Sequence of chain 6.C:
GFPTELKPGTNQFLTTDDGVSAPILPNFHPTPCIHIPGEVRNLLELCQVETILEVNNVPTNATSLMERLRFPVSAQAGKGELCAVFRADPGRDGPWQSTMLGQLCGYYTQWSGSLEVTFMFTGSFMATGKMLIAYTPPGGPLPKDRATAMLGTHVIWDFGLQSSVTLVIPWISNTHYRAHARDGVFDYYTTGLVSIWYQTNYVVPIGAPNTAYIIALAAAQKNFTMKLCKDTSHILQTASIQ

Binding-site contacts:
Ligand atom CAE contacts residue PHE137 of chain 10.A at 3.9 Å (hydrophobic).
Ligand atom CAN contacts residue PHE135 of chain 10.A at 3.4 Å (hydrophobic).
Ligand atom NAC contacts residue ALA275 of chain 10.A at 3.5 Å.
Ligand atom NAC contacts residue THR114 of chain 10.A at 3.1 Å (h-bond).
Ligand atom CAF contacts residue ASN228 of chain 10.A at 3.8 Å.
Ligand atom OAV contacts residue VAL190 of chain 10.A at 3.9 Å.
Ligand atom CAA contacts residue VAL179 of chain 10.A at 3.1 Å (hydrophobic).
Ligand atom OAW contacts residue ILE111 of chain 10.A at 3.2 Å.
Ligand atom CAR contacts residue ASN228 of chain 10.A at 3.7 Å.
Ligand atom NAT contacts residue PHE155 of chain 10.A at 3.6 Å.
Ligand atom CAM contacts residue PRO177 of chain 10.A at 3.6 Å (hydrophobic).
Ligand atom CAA contacts residue SER178 of chain 10.A at 3.5 Å.
Ligand atom CAK contacts residue PHE155 of chain 10.A at 2.9 Å (hydrophobic).
Ligand atom CAJ contacts residue PHE135 of chain 10.A at 3.1 Å (hydrophobic).
Ligand atom CAG contacts residue GLN202 of chain 10.A at 3.5 Å.
Ligand atom CAB contacts residue PHE131 of chain 10.A at 3.8 Å (hydrophobic).
Ligand atom CAS contacts residue TYR201 of chain 10.A at 3.7 Å (hydrophobic).
Ligand atom CAA contacts residue PRO177 of chain 10.A at 3.5 Å (hydrophobic).
Ligand atom CAH contacts residue PHE135 of chain 10.A at 3.4 Å (hydrophobic).
Ligand atom CAA contacts residue TYR153 of chain 10.A at 3.9 Å (hydrophobic).
Ligand atom CAY contacts residue THR114 of chain 10.A at 3.8 Å.
Ligand atom CAJ contacts residue VAL192 of chain 10.A at 3.7 Å (hydrophobic).
Ligand atom OAD contacts residue ASP112 of chain 10.A at 3.4 Å.
Ligand atom CAF contacts residue GLN202 of chain 10.A at 3.5 Å.
Ligand atom CAG contacts residue ASN228 of chain 10.A at 3.3 Å.
Ligand atom CAQ contacts residue ILE113 of chain 10.A at 3.9 Å (hydrophobic).
Ligand atom CAI contacts residue PHE155 of chain 10.A at 3.1 Å (hydrophobic).
Ligand atom CBB contacts residue ASN228 of chain 10.A at 3.7 Å.
Ligand atom CAB contacts residue PHE135 of chain 10.A at 3.8 Å (hydrophobic).
Ligand atom CAH contacts residue VAL192 of chain 10.A at 3.5 Å (hydrophobic).
Ligand atom CAZ contacts residue VAL192 of chain 10.A at 3.6 Å (hydrophobic).
Ligand atom OAD contacts residue ILE113 of chain 10.A at 3.1 Å (h-bond).
Ligand atom OAW contacts residue MET195 of chain 10.A at 3.5 Å.
Ligand atom NBE contacts residue TRP203 of chain 10.A at 3.8 Å.
Ligand atom CBA contacts residue ILE111 of chain 10.A at 3.7 Å (hydrophobic).
Ligand atom CAS contacts residue ASN228 of chain 10.A at 3.8 Å.
Ligand atom CAF contacts residue TRP203 of chain 10.A at 3.7 Å (hydrophobic).
Ligand atom CAR contacts residue TYR201 of chain 10.A at 3.2 Å (hydrophobic).
Ligand atom CAL contacts residue THR114 of chain 10.A at 3.8 Å.
Ligand atom CAM contacts residue PHE155 of chain 10.A at 3.8 Å (hydrophobic).

Sequence of chain 10.C:
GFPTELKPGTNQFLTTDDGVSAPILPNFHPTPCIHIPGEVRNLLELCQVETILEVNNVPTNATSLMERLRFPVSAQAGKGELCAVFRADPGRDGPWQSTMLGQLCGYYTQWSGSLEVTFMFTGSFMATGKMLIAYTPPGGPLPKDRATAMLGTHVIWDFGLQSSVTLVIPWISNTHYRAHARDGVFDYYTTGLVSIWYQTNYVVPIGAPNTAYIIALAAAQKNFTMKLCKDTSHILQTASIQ

This small molecule binds to this protein.
Small molecule (SMILES): CCO/N=C/c1ccc(OCC[C@@H](C)CCN2CCN(c3ccnc(N)c3)C2=O)cc1

Sequence of chain 10.A:
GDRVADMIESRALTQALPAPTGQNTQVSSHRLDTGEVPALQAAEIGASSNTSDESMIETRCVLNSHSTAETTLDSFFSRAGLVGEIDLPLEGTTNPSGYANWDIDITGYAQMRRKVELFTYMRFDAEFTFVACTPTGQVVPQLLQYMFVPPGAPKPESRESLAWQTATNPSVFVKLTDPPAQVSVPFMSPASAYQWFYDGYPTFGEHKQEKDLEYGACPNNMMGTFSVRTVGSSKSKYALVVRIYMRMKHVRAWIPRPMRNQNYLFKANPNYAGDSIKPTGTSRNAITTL